Sequence of chain 1.C:
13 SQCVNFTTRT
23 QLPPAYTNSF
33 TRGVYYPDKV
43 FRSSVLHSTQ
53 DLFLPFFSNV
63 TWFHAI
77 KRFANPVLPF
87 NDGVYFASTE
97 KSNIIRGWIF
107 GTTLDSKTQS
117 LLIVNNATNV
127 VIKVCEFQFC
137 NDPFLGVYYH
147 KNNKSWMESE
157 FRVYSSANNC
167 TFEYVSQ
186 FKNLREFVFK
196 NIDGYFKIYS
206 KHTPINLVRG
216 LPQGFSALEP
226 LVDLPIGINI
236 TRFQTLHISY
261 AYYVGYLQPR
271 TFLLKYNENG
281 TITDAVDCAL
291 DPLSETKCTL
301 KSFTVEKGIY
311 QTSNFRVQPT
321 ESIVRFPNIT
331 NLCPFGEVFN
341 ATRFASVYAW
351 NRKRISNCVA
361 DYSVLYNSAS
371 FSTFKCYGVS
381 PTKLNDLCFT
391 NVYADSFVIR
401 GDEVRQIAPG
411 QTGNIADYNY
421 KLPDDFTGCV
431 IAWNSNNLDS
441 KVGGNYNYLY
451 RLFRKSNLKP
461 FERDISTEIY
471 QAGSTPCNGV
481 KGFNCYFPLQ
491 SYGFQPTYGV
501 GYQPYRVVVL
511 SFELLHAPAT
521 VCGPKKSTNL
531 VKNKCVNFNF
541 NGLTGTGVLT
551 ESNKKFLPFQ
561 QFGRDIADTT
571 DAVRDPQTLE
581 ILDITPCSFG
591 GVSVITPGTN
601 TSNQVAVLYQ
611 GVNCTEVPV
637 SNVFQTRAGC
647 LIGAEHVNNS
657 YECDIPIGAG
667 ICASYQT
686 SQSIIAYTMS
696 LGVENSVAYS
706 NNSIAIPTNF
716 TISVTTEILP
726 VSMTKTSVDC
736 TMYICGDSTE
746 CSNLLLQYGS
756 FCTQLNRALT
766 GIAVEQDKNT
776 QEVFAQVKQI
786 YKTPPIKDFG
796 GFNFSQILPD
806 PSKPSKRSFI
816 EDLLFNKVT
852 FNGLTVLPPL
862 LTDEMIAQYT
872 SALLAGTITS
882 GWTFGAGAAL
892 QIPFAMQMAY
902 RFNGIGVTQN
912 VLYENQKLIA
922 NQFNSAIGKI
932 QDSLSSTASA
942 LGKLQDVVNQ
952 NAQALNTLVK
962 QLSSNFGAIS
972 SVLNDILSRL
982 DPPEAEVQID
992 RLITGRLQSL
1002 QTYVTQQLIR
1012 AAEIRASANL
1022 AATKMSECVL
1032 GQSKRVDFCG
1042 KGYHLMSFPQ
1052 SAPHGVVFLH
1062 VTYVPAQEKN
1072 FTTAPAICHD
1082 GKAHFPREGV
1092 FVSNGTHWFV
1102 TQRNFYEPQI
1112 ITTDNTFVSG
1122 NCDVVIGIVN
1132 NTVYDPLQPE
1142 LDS

Binding-site contacts:
Ligand atom C2 contacts residue ASN165 of chain 1.C at 2.5 Å.
Ligand atom C7 contacts residue ASN165 of chain 1.C at 4.0 Å.
Ligand atom O7 contacts residue GLU132 of chain 1.C at 4.1 Å.
Ligand atom N2 contacts residue ASN165 of chain 1.C at 2.9 Å (h-bond).
Ligand atom C5 contacts residue ASN165 of chain 1.C at 3.6 Å.
Ligand atom C1 contacts residue ASN165 of chain 1.C at 1.4 Å.
Ligand atom C3 contacts residue ASN165 of chain 1.C at 3.8 Å.
Ligand atom C4 contacts residue ASN165 of chain 1.C at 4.2 Å.
Ligand atom N2 contacts residue GLU132 of chain 1.C at 3.7 Å.
Ligand atom C7 contacts residue GLU132 of chain 1.C at 3.5 Å.
Ligand atom O5 contacts residue ASN165 of chain 1.C at 2.4 Å (h-bond).
Ligand atom C8 contacts residue GLU132 of chain 1.C at 3.2 Å.

The small molecule below binds the protein below.
Small molecule (SMILES): CC(=O)N[C@@H]1[C@@H](O)[C@H](O)[C@@H](CO)O[C@H]1O